This small molecule binds to this protein.
Small molecule (SMILES): CC(=O)N[C@@H]1[C@@H](O)[C@H](O)[C@@H](CO)O[C@H]1O

Sequence of chain 1.A:
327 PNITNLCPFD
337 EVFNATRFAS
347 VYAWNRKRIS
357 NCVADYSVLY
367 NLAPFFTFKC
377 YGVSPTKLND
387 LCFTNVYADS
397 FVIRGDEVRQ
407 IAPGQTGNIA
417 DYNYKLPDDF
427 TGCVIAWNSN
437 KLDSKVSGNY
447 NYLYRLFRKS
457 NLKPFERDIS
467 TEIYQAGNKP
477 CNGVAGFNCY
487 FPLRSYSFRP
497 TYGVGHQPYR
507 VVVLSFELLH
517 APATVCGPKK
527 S

Binding-site contacts:
Ligand atom O7 contacts residue ASN340 of chain 1.A at 3.1 Å (h-bond).
Ligand atom C1 contacts residue ASN340 of chain 1.A at 1.4 Å.
Ligand atom C7 contacts residue ASP336 of chain 1.A at 4.4 Å.
Ligand atom C1 contacts residue ASP336 of chain 1.A at 4.2 Å.
Ligand atom O7 contacts residue PHE339 of chain 1.A at 4.1 Å.
Ligand atom C8 contacts residue PHE339 of chain 1.A at 3.8 Å (hydrophobic).
Ligand atom C7 contacts residue VAL364 of chain 1.A at 4.5 Å (hydrophobic).
Ligand atom O7 contacts residue PHE371 of chain 1.A at 3.8 Å.
Ligand atom C8 contacts residue ASN340 of chain 1.A at 4.1 Å.
Ligand atom N2 contacts residue ASP336 of chain 1.A at 3.3 Å (salt-bridge).
Ligand atom C7 contacts residue ASN340 of chain 1.A at 3.2 Å.
Ligand atom C3 contacts residue ASN340 of chain 1.A at 3.8 Å.
Ligand atom O4 contacts residue LEU368 of chain 1.A at 3.8 Å.
Ligand atom N2 contacts residue ASN340 of chain 1.A at 3.0 Å (h-bond).
Ligand atom O3 contacts residue VAL364 of chain 1.A at 3.7 Å.
Ligand atom C7 contacts residue PHE339 of chain 1.A at 4.2 Å (hydrophobic).
Ligand atom C4 contacts residue ASN340 of chain 1.A at 4.2 Å.
Ligand atom O5 contacts residue ASN340 of chain 1.A at 2.4 Å (h-bond).
Ligand atom C8 contacts residue LEU365 of chain 1.A at 4.3 Å (hydrophobic).
Ligand atom C8 contacts residue ASP336 of chain 1.A at 3.8 Å.
Ligand atom C5 contacts residue ASN340 of chain 1.A at 3.7 Å.
Ligand atom C8 contacts residue PHE335 of chain 1.A at 3.4 Å (hydrophobic).
Ligand atom C2 contacts residue ASN340 of chain 1.A at 2.5 Å.
Ligand atom C2 contacts residue ASP336 of chain 1.A at 3.6 Å.